This protein binds this small molecule.
Small molecule (SMILES): Cc1cn([C@H]2C[C@H](OP(=O)(O)O)[C@@H](COP(=O)(O)O)O2)c(=O)[nH]c1=O

Binding-site contacts:
Ligand atom C4 contacts residue LEU83 of chain 1.A at 3.6 Å (hydrophobic).
Ligand atom O4 contacts residue LEU37 of chain 1.A at 3.8 Å.
Ligand atom C2 contacts residue ASP77 of chain 1.A at 4.0 Å.
Ligand atom O3' contacts residue TYR79 of chain 1.A at 3.8 Å.
Ligand atom O3P contacts residue TYR79 of chain 1.A at 2.7 Å (h-bond).
Ligand atom O5' contacts residue ARG81 of chain 1.A at 3.1 Å (salt-bridge).
Ligand atom P1 contacts residue LYS78 of chain 1.A at 4.0 Å.
Ligand atom C5M contacts residue TYR107 of chain 1.A at 3.6 Å (hydrophobic).
Ligand atom C5M contacts residue ARG35 of chain 1.A at 3.9 Å.
Ligand atom O5P contacts residue CA1 of chain 1.B at 3.4 Å.
Ligand atom O5P contacts residue ARG35 of chain 1.A at 2.8 Å (salt-bridge).
Ligand atom C4' contacts residue ARG81 of chain 1.A at 3.7 Å.
Ligand atom C3' contacts residue TYR107 of chain 1.A at 3.8 Å (hydrophobic).
Ligand atom P2 contacts residue ARG81 of chain 1.A at 4.0 Å.
Ligand atom C6 contacts residue TYR107 of chain 1.A at 4.0 Å (hydrophobic).
Ligand atom O2 contacts residue ASP77 of chain 1.A at 3.9 Å.
Ligand atom C5 contacts residue TYR107 of chain 1.A at 3.9 Å (hydrophobic).
Ligand atom O3P contacts residue LYS78 of chain 1.A at 2.8 Å (salt-bridge).
Ligand atom C5M contacts residue LEU36 of chain 1.A at 4.0 Å (hydrophobic).
Ligand atom O4P contacts residue ARG35 of chain 1.A at 2.8 Å (salt-bridge).
Ligand atom P1 contacts residue TYR79 of chain 1.A at 3.9 Å.
Ligand atom O4' contacts residue ARG81 of chain 1.A at 3.0 Å (salt-bridge).
Ligand atom O4 contacts residue LEU83 of chain 1.A at 3.6 Å.
Ligand atom N3 contacts residue LEU83 of chain 1.A at 3.8 Å.
Ligand atom C2' contacts residue TYR109 of chain 1.A at 3.8 Å (hydrophobic).
Ligand atom O5' contacts residue ARG35 of chain 1.A at 3.6 Å.
Ligand atom C1' contacts residue ARG81 of chain 1.A at 4.1 Å.
Ligand atom C4 contacts residue TYR109 of chain 1.A at 3.8 Å (hydrophobic).
Ligand atom O5P contacts residue ASP40 of chain 1.A at 3.5 Å (salt-bridge).
Ligand atom C5 contacts residue LEU83 of chain 1.A at 3.9 Å (hydrophobic).
Ligand atom O5P contacts residue TYR107 of chain 1.A at 4.0 Å.
Ligand atom C2' contacts residue TYR107 of chain 1.A at 3.7 Å (hydrophobic).
Ligand atom C5' contacts residue ARG81 of chain 1.A at 4.0 Å.
Ligand atom O4P contacts residue ARG81 of chain 1.A at 2.8 Å (salt-bridge).
Ligand atom C5' contacts residue TYR107 of chain 1.A at 3.4 Å (hydrophobic).
Ligand atom C2 contacts residue TYR109 of chain 1.A at 4.0 Å (hydrophobic).
Ligand atom N3 contacts residue TYR109 of chain 1.A at 3.6 Å.
Ligand atom O1P contacts residue LYS78 of chain 1.A at 4.0 Å.
Ligand atom O4 contacts residue TYR109 of chain 1.A at 4.0 Å.
Ligand atom P2 contacts residue ARG35 of chain 1.A at 3.5 Å.

Sequence of chain 1.A:
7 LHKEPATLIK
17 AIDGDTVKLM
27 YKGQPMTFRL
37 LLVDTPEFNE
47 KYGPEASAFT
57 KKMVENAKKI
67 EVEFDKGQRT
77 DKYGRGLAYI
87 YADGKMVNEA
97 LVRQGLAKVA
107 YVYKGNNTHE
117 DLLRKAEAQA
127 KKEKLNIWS